Binding-site contacts:
Ligand atom N3 contacts residue TYR218 of chain 1.B at 3.4 Å.
Ligand atom O4 contacts residue LYS216 of chain 1.B at 3.4 Å (salt-bridge).
Ligand atom C2 contacts residue TYR218 of chain 1.B at 3.5 Å (hydrophobic).
Ligand atom O3' contacts residue SER86 of chain 1.B at 2.7 Å (h-bond).
Ligand atom O4B contacts residue PHE201 of chain 1.B at 3.4 Å.
Ligand atom O1B contacts residue ASN88 of chain 1.B at 2.9 Å (h-bond).
Ligand atom O2 contacts residue TYR218 of chain 1.B at 3.0 Å (h-bond).
Ligand atom O5' contacts residue ASN190 of chain 1.B at 3.1 Å (h-bond).
Ligand atom O2' contacts residue LYS200 of chain 1.B at 2.8 Å (salt-bridge).
Ligand atom O4' contacts residue TYR161 of chain 1.B at 2.6 Å (h-bond).
Ligand atom O1A contacts residue PHE201 of chain 1.B at 2.9 Å (h-bond).
Ligand atom O2A contacts residue ARG284 of chain 1.B at 2.9 Å (salt-bridge).
Ligand atom C4' contacts residue NAD1 of chain 1.H at 3.3 Å.
Ligand atom N1 contacts residue PHE201 of chain 1.B at 3.4 Å.
Ligand atom O4 contacts residue ARG204 of chain 1.B at 3.0 Å (salt-bridge).
Ligand atom C3B contacts residue HIS287 of chain 1.B at 3.5 Å.
Ligand atom C3' contacts residue SER86 of chain 1.B at 3.4 Å.
Ligand atom O3B contacts residue ASN260 of chain 1.B at 2.9 Å (h-bond).
Ligand atom O2A contacts residue HIS87 of chain 1.B at 3.4 Å.
Ligand atom O1B contacts residue ARG284 of chain 1.B at 2.8 Å (salt-bridge).
Ligand atom O1' contacts residue GLU127 of chain 1.B at 3.0 Å (salt-bridge).
Ligand atom N3 contacts residue LYS216 of chain 1.B at 2.9 Å (salt-bridge).
Ligand atom O3B contacts residue HIS287 of chain 1.B at 2.8 Å (h-bond).
Ligand atom O3B contacts residue ARG225 of chain 1.B at 3.3 Å (salt-bridge).
Ligand atom O4' contacts residue THR125 of chain 1.B at 2.8 Å (h-bond).
Ligand atom C1B contacts residue ASN260 of chain 1.B at 3.5 Å.
Ligand atom O2B contacts residue ARG225 of chain 1.B at 3.0 Å (salt-bridge).
Ligand atom O4B contacts residue ASN260 of chain 1.B at 3.3 Å (h-bond).
Ligand atom C4 contacts residue TYR218 of chain 1.B at 3.4 Å (hydrophobic).
Ligand atom C5M contacts residue TYR340 of chain 1.B at 3.5 Å (hydrophobic).
Ligand atom O3' contacts residue TYR161 of chain 1.B at 3.1 Å (h-bond).
Ligand atom O4 contacts residue GLN205 of chain 1.B at 3.2 Å (h-bond).
Ligand atom C5' contacts residue GLU127 of chain 1.B at 3.1 Å.
Ligand atom C1' contacts residue ASN190 of chain 1.B at 3.5 Å.
Ligand atom O2' contacts residue SER86 of chain 1.B at 3.3 Å (h-bond).
Ligand atom O2B contacts residue ASN190 of chain 1.B at 3.0 Å (h-bond).
Ligand atom C5M contacts residue GLU199 of chain 1.B at 3.4 Å.
Ligand atom C4B contacts residue ASN260 of chain 1.B at 3.5 Å.
Ligand atom N3 contacts residue PHE201 of chain 1.B at 3.5 Å.
Ligand atom C2 contacts residue PHE201 of chain 1.B at 3.4 Å (hydrophobic).

Sequence of chain 1.B:
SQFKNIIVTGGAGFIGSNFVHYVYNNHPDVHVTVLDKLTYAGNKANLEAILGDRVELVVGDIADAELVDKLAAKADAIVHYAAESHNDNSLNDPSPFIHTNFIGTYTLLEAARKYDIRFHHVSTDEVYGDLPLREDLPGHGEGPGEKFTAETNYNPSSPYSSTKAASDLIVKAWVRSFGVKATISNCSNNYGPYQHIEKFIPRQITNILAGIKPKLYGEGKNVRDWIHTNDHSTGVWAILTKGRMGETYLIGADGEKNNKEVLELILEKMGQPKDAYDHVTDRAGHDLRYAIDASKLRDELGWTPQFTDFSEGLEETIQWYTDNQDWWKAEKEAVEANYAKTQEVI

The small molecule below binds the protein below.
Small molecule (SMILES): Cc1cn([C@H]2C[C@H](O)[C@@H](CO[P](=O)(O)O[P](=O)(O)O[C@H]3OC[C@@H](O)[C@H](O)[C@H]3O)O2)c(=O)[nH]c1=O